Sequence of chain 1.A:
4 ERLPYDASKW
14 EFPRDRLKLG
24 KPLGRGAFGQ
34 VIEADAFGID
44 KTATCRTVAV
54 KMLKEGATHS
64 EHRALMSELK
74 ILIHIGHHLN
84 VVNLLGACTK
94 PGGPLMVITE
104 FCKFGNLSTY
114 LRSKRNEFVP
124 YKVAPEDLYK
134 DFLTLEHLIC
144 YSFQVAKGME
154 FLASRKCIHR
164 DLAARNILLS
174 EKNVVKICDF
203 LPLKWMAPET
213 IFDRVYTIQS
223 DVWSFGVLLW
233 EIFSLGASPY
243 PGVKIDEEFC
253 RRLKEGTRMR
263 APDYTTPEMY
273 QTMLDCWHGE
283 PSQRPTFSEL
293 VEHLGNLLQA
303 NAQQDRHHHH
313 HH

The protein below binds the small molecule below.
Small molecule (SMILES): COc1cc2nccc(Oc3ccc4c(C(=O)Nc5ccc(Cl)cc5)cccc4c3)c2cc1OC

Binding-site contacts:
Ligand atom C1 contacts residue PHE183 of chain 1.A at 3.8 Å (hydrophobic).
Ligand atom C38 contacts residue GLY108 of chain 1.A at 3.2 Å.
Ligand atom C26 contacts residue LEU26 of chain 1.A at 3.6 Å (hydrophobic).
Ligand atom O55 contacts residue VAL85 of chain 1.A at 3.5 Å.
Ligand atom C18 contacts residue ALA52 of chain 1.A at 3.6 Å (hydrophobic).
Ligand atom C5 contacts residue CYS181 of chain 1.A at 3.7 Å (hydrophobic).
Ligand atom C12 contacts residue LEU75 of chain 1.A at 3.8 Å (hydrophobic).
Ligand atom C5 contacts residue ASP182 of chain 1.A at 3.4 Å.
Ligand atom O17 contacts residue PHE183 of chain 1.A at 3.3 Å.
Ligand atom C22 contacts residue LEU171 of chain 1.A at 3.4 Å (hydrophobic).
Ligand atom C22 contacts residue GLU103 of chain 1.A at 3.3 Å.
Ligand atom O32 contacts residue LEU26 of chain 1.A at 3.0 Å.
Ligand atom C45 contacts residue GLU71 of chain 1.A at 3.7 Å.
Ligand atom C27 contacts residue LEU26 of chain 1.A at 3.3 Å (hydrophobic).
Ligand atom C49 contacts residue LEU75 of chain 1.A at 3.6 Å (hydrophobic).
Ligand atom C29 contacts residue PHE104 of chain 1.A at 3.7 Å (hydrophobic).
Ligand atom C23 contacts residue ALA52 of chain 1.A at 3.4 Å (hydrophobic).
Ligand atom N21 contacts residue CYS105 of chain 1.A at 3.2 Å (h-bond).
Ligand atom C22 contacts residue ALA52 of chain 1.A at 3.6 Å (hydrophobic).
Ligand atom C3 contacts residue LYS54 of chain 1.A at 3.7 Å.
Ligand atom O17 contacts residue VAL34 of chain 1.A at 3.2 Å.
Ligand atom C11 contacts residue LYS54 of chain 1.A at 3.7 Å.
Ligand atom C10 contacts residue LYS54 of chain 1.A at 3.4 Å.
Ligand atom O55 contacts residue ASP182 of chain 1.A at 2.8 Å (salt-bridge).
Ligand atom C28 contacts residue LEU26 of chain 1.A at 3.6 Å (hydrophobic).
Ligand atom N43 contacts residue LEU75 of chain 1.A at 3.6 Å.
Ligand atom C42 contacts residue ASP182 of chain 1.A at 3.4 Å.
Ligand atom C12 contacts residue GLU71 of chain 1.A at 3.2 Å.
Ligand atom C29 contacts residue CYS105 of chain 1.A at 3.3 Å (hydrophobic).
Ligand atom O55 contacts residue CYS181 of chain 1.A at 3.4 Å.
Ligand atom C13 contacts residue GLU71 of chain 1.A at 3.7 Å.
Ligand atom C11 contacts residue THR102 of chain 1.A at 3.5 Å.
Ligand atom C11 contacts residue VAL100 of chain 1.A at 3.7 Å (hydrophobic).
Ligand atom C2 contacts residue VAL34 of chain 1.A at 3.6 Å (hydrophobic).
Ligand atom C6 contacts residue PHE183 of chain 1.A at 3.7 Å (hydrophobic).
Ligand atom N43 contacts residue GLU71 of chain 1.A at 3.3 Å (salt-bridge).
Ligand atom C23 contacts residue LEU171 of chain 1.A at 3.5 Å (hydrophobic).
Ligand atom O37 contacts residue LEU26 of chain 1.A at 3.6 Å.
Ligand atom C45 contacts residue ASP182 of chain 1.A at 3.7 Å.
Ligand atom C10 contacts residue THR102 of chain 1.A at 3.6 Å.